Binding-site contacts:
Ligand atom O35 contacts residue SER145 of chain 1.A at 3.3 Å (h-bond).
Ligand atom C30 contacts residue PHE141 of chain 1.A at 3.9 Å (hydrophobic).
Ligand atom C6 contacts residue GLU167 of chain 1.A at 3.7 Å.
Ligand atom N23 contacts residue GLN165 of chain 1.A at 3.4 Å (h-bond).
Ligand atom C26 contacts residue CYS146 of chain 1.A at 3.4 Å (hydrophobic).
Ligand atom C36 contacts residue HIS39 of chain 1.A at 3.8 Å.
Ligand atom O35 contacts residue CYS146 of chain 1.A at 2.9 Å (h-bond).
Ligand atom C15 contacts residue GLN165 of chain 1.A at 3.8 Å.
Ligand atom O37 contacts residue HIS39 of chain 1.A at 3.0 Å (h-bond).
Ligand atom N14 contacts residue GLN190 of chain 1.A at 3.0 Å (h-bond).
Ligand atom C17 contacts residue GLN190 of chain 1.A at 3.4 Å.
Ligand atom C10 contacts residue GLN190 of chain 1.A at 3.2 Å.
Ligand atom O13 contacts residue MET166 of chain 1.A at 3.5 Å.
Ligand atom C32 contacts residue GLU167 of chain 1.A at 3.4 Å.
Ligand atom O2 contacts residue GLN190 of chain 1.A at 3.4 Å.
Ligand atom C20 contacts residue LYS189 of chain 1.A at 3.9 Å.
Ligand atom C18 contacts residue GLN190 of chain 1.A at 3.1 Å.
Ligand atom C26 contacts residue HIS164 of chain 1.A at 3.8 Å.
Ligand atom C34 contacts residue CYS146 of chain 1.A at 1.9 Å (hydrophobic).
Ligand atom N8 contacts residue GLU167 of chain 1.A at 2.8 Å (salt-bridge).
Ligand atom C30 contacts residue GLU167 of chain 1.A at 3.6 Å.
Ligand atom C36 contacts residue CYS146 of chain 1.A at 2.4 Å (hydrophobic).
Ligand atom C32 contacts residue HIS164 of chain 1.A at 3.5 Å.
Ligand atom O33 contacts residue MET166 of chain 1.A at 3.6 Å.
Ligand atom O37 contacts residue CYS146 of chain 1.A at 3.0 Å (h-bond).
Ligand atom O33 contacts residue GLU167 of chain 1.A at 3.5 Å.
Ligand atom C24 contacts residue CYS146 of chain 1.A at 2.9 Å (hydrophobic).
Ligand atom O33 contacts residue HIS173 of chain 1.A at 3.4 Å.
Ligand atom N23 contacts residue CYS146 of chain 1.A at 3.1 Å (h-bond).
Ligand atom C7 contacts residue GLU167 of chain 1.A at 3.6 Å.
Ligand atom C19 contacts residue GLN190 of chain 1.A at 3.4 Å.
Ligand atom N31 contacts residue GLU167 of chain 1.A at 3.0 Å (salt-bridge).
Ligand atom C19 contacts residue LEU47 of chain 1.A at 3.1 Å (hydrophobic).
Ligand atom O13 contacts residue GLU167 of chain 1.A at 3.0 Å (salt-bridge).
Ligand atom N31 contacts residue PHE141 of chain 1.A at 3.0 Å (h-bond).
Ligand atom O35 contacts residue GLY144 of chain 1.A at 3.4 Å (h-bond).
Ligand atom C15 contacts residue GLN190 of chain 1.A at 3.7 Å.
Ligand atom O33 contacts residue HIS164 of chain 1.A at 2.5 Å (h-bond).
Ligand atom O33 contacts residue PHE141 of chain 1.A at 3.5 Å.
Ligand atom C32 contacts residue PHE141 of chain 1.A at 3.8 Å (hydrophobic).

The small molecule below binds the protein below.
Small molecule (SMILES): COc1cccc2[nH]c(C(=O)N[C@@H](CC(C)C)C(=O)N[C@@H](C[C@@H]3CCNC3=O)[C@H](O)CO)cc12

Sequence of chain 1.A:
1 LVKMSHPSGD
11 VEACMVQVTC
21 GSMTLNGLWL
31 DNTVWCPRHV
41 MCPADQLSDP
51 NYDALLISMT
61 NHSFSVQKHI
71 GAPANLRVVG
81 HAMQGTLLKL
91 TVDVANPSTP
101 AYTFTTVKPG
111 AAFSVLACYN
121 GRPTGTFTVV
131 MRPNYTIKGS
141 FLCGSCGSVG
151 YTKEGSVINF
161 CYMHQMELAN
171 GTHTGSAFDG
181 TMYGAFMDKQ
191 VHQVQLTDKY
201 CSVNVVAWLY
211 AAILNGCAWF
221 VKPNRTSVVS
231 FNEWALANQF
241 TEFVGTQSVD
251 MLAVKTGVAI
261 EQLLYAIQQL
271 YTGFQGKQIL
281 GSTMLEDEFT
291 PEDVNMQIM